Sequence of chain 1.A:
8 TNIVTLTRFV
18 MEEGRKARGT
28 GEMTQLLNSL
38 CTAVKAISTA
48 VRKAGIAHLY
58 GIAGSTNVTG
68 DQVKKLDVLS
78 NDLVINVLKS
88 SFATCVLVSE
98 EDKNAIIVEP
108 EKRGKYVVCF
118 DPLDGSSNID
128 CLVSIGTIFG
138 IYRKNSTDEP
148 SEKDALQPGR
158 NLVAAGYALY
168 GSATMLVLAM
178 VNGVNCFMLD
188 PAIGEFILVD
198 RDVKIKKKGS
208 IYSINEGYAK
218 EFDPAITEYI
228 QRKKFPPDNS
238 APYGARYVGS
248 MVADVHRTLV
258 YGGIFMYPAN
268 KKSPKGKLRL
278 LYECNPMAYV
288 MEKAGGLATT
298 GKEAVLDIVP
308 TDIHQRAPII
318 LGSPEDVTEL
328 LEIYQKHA

Sequence of chain 2.A:
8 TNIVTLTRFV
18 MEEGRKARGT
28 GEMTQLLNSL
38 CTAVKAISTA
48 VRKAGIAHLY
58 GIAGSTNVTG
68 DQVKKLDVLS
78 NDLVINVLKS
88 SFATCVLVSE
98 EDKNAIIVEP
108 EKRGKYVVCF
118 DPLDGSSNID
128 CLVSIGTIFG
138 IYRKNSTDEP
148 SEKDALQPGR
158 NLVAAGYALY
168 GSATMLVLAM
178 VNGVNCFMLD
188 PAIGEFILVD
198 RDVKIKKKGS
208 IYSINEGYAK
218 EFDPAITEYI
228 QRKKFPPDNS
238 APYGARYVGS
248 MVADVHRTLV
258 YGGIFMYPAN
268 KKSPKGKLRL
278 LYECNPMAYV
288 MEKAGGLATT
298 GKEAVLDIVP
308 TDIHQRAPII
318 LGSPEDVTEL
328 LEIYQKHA

The protein below binds the small molecule below.
Small molecule (SMILES): O=P(O)(O)OC[C@H]1O[C@](O)(CO)[C@@H](O)[C@@H]1O

Binding-site contacts:
Ligand atom C6 contacts residue GLY246 of chain 2.A at 3.6 Å.
Ligand atom O6 contacts residue TYR244 of chain 2.A at 3.9 Å.
Ligand atom O1P contacts residue TYR215 of chain 2.A at 2.5 Å (h-bond).
Ligand atom O2P contacts residue ARG243 of chain 1.A at 2.7 Å (salt-bridge).
Ligand atom O1 contacts residue ARG276 of chain 2.A at 3.1 Å (salt-bridge).
Ligand atom O3 contacts residue ASP121 of chain 2.A at 2.6 Å (salt-bridge).
Ligand atom C1 contacts residue PO31 of chain 2.C at 3.4 Å.
Ligand atom O1 contacts residue LYS274 of chain 2.A at 3.4 Å.
Ligand atom C1 contacts residue GLU280 of chain 2.A at 3.4 Å.
Ligand atom O3P contacts residue ASN212 of chain 2.A at 2.8 Å (h-bond).
Ligand atom P contacts residue ARG243 of chain 1.A at 3.9 Å.
Ligand atom C3 contacts residue LEU275 of chain 2.A at 3.9 Å (hydrophobic).
Ligand atom O2P contacts residue ASN212 of chain 2.A at 3.9 Å.
Ligand atom O3 contacts residue MET248 of chain 2.A at 2.9 Å (h-bond).
Ligand atom P contacts residue TYR244 of chain 2.A at 3.8 Å.
Ligand atom C1 contacts residue ARG276 of chain 2.A at 3.5 Å.
Ligand atom O3P contacts residue ARG243 of chain 1.A at 3.5 Å (salt-bridge).
Ligand atom C2 contacts residue PO31 of chain 2.C at 3.8 Å.
Ligand atom C1 contacts residue MG1 of chain 2.F at 3.7 Å.
Ligand atom O4 contacts residue MET248 of chain 2.A at 3.3 Å (h-bond).
Ligand atom O6 contacts residue TYR264 of chain 2.A at 3.4 Å.
Ligand atom C1 contacts residue LEU275 of chain 2.A at 3.8 Å (hydrophobic).
Ligand atom P contacts residue ASN212 of chain 2.A at 3.6 Å.
Ligand atom C3 contacts residue ASP121 of chain 2.A at 3.5 Å.
Ligand atom O3P contacts residue TYR244 of chain 2.A at 2.6 Å (h-bond).
Ligand atom O1P contacts residue TYR264 of chain 2.A at 2.5 Å (h-bond).
Ligand atom P contacts residue TYR264 of chain 2.A at 3.7 Å.
Ligand atom O1 contacts residue PO31 of chain 2.C at 2.7 Å (h-bond).
Ligand atom C4 contacts residue MET248 of chain 2.A at 3.5 Å (hydrophobic).
Ligand atom O3 contacts residue SER247 of chain 2.A at 3.7 Å.
Ligand atom O3P contacts residue TYR264 of chain 2.A at 3.8 Å.
Ligand atom O5 contacts residue LYS274 of chain 2.A at 3.0 Å (salt-bridge).
Ligand atom O3 contacts residue GLY122 of chain 2.A at 3.6 Å.
Ligand atom C3 contacts residue MET248 of chain 2.A at 3.6 Å (hydrophobic).
Ligand atom C6 contacts residue TYR244 of chain 2.A at 3.6 Å (hydrophobic).
Ligand atom P contacts residue TYR215 of chain 2.A at 3.9 Å.
Ligand atom O6 contacts residue LYS274 of chain 2.A at 3.3 Å (salt-bridge).
Ligand atom O2 contacts residue PO31 of chain 2.C at 3.0 Å (h-bond).
Ligand atom O2 contacts residue GLY122 of chain 2.A at 3.7 Å.
Ligand atom C4 contacts residue GLY246 of chain 2.A at 3.2 Å.